Sequence of chain 1.C:
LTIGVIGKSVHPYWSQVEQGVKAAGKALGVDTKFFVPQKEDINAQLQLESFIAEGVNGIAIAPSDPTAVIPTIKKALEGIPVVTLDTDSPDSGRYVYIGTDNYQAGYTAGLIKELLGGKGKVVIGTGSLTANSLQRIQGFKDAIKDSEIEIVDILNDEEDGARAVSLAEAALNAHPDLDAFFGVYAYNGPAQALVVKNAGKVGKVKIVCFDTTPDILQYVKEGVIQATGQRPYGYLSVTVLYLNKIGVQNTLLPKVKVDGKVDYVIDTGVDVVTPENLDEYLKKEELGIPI

A protein and the small-molecule ligand that binds it are described below.
Small molecule (SMILES): OC[C@H]1O[C@@H](O)[C@H](O)[C@@H](O)[C@@H]1O

Binding-site contacts:
Ligand atom C4 contacts residue LYS10 of chain 1.C at 3.5 Å.
Ligand atom C4 contacts residue GLU165 of chain 1.C at 3.3 Å.
Ligand atom C2 contacts residue ASP90 of chain 1.C at 3.6 Å.
Ligand atom O2 contacts residue GLN237 of chain 1.C at 3.3 Å (h-bond).
Ligand atom C2 contacts residue ARG142 of chain 1.C at 3.6 Å.
Ligand atom O4 contacts residue SER11 of chain 1.C at 3.7 Å.
Ligand atom O3 contacts residue LYS10 of chain 1.C at 2.7 Å (salt-bridge).
Ligand atom C5 contacts residue TYR15 of chain 1.C at 3.9 Å (hydrophobic).
Ligand atom O3 contacts residue ASP90 of chain 1.C at 2.5 Å (salt-bridge).
Ligand atom C5 contacts residue GLU165 of chain 1.C at 3.8 Å.
Ligand atom C1 contacts residue ASP217 of chain 1.C at 3.4 Å.
Ligand atom C3 contacts residue ASP90 of chain 1.C at 3.2 Å.
Ligand atom C1 contacts residue GLN237 of chain 1.C at 3.9 Å.
Ligand atom O6 contacts residue TYR191 of chain 1.C at 3.3 Å.
Ligand atom O4 contacts residue GLU165 of chain 1.C at 2.7 Å (salt-bridge).
Ligand atom O1 contacts residue ALA192 of chain 1.C at 3.6 Å.
Ligand atom C6 contacts residue GLU165 of chain 1.C at 3.2 Å.
Ligand atom C2 contacts residue ASN138 of chain 1.C at 3.5 Å.
Ligand atom C3 contacts residue LYS10 of chain 1.C at 3.6 Å.
Ligand atom O5 contacts residue TYR191 of chain 1.C at 3.6 Å.
Ligand atom O6 contacts residue GLU165 of chain 1.C at 2.8 Å (salt-bridge).
Ligand atom O4 contacts residue TRP16 of chain 1.C at 2.7 Å (h-bond).
Ligand atom C3 contacts residue ASN138 of chain 1.C at 3.8 Å.
Ligand atom O3 contacts residue ASN138 of chain 1.C at 3.0 Å (h-bond).
Ligand atom O6 contacts residue TYR193 of chain 1.C at 3.6 Å.
Ligand atom C2 contacts residue TYR191 of chain 1.C at 3.7 Å (hydrophobic).
Ligand atom O5 contacts residue ALA192 of chain 1.C at 3.2 Å (h-bond).
Ligand atom O1 contacts residue GLN237 of chain 1.C at 3.3 Å (h-bond).
Ligand atom O2 contacts residue TYR15 of chain 1.C at 3.6 Å (h-bond).
Ligand atom O1 contacts residue ARG142 of chain 1.C at 3.1 Å (salt-bridge).
Ligand atom O2 contacts residue ASP90 of chain 1.C at 2.7 Å (salt-bridge).
Ligand atom O3 contacts residue TYR191 of chain 1.C at 3.8 Å.
Ligand atom O2 contacts residue ASN138 of chain 1.C at 3.0 Å (h-bond).
Ligand atom O4 contacts residue LYS10 of chain 1.C at 3.1 Å (salt-bridge).
Ligand atom C6 contacts residue SER11 of chain 1.C at 3.6 Å.
Ligand atom O1 contacts residue TYR191 of chain 1.C at 3.7 Å.
Ligand atom O5 contacts residue ASP217 of chain 1.C at 3.7 Å.
Ligand atom O2 contacts residue ARG142 of chain 1.C at 2.9 Å (salt-bridge).
Ligand atom C4 contacts residue TRP16 of chain 1.C at 3.8 Å (hydrophobic).
Ligand atom O1 contacts residue ASP217 of chain 1.C at 2.5 Å (salt-bridge).